Sequence of chain 1.B:
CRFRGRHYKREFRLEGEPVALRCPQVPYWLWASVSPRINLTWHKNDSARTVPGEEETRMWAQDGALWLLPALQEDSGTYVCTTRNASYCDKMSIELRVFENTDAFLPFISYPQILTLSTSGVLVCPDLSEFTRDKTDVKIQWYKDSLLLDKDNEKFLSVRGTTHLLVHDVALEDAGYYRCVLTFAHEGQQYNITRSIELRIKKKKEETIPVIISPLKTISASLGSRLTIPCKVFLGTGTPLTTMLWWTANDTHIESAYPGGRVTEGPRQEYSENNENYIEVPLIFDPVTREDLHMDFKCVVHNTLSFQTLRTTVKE

Binding-site contacts:
Ligand atom C2 contacts residue ASN102 of chain 1.B at 2.6 Å.
Ligand atom O5 contacts residue ASN102 of chain 1.B at 2.1 Å (h-bond).
Ligand atom C8 contacts residue TYR105 of chain 1.B at 4.1 Å (hydrophobic).
Ligand atom C3 contacts residue ASN102 of chain 1.B at 3.9 Å.
Ligand atom N2 contacts residue TYR105 of chain 1.B at 3.7 Å.
Ligand atom C6 contacts residue ASN102 of chain 1.B at 4.1 Å.
Ligand atom C5 contacts residue ASN102 of chain 1.B at 3.5 Å.
Ligand atom N2 contacts residue ASN102 of chain 1.B at 3.2 Å (h-bond).
Ligand atom C7 contacts residue ASN102 of chain 1.B at 4.3 Å.
Ligand atom O6 contacts residue SER104 of chain 1.B at 4.4 Å.
Ligand atom C1 contacts residue SER104 of chain 1.B at 4.3 Å.
Ligand atom C7 contacts residue TYR105 of chain 1.B at 4.2 Å (hydrophobic).
Ligand atom O5 contacts residue SER104 of chain 1.B at 4.1 Å.
Ligand atom C1 contacts residue ASN102 of chain 1.B at 1.4 Å.
Ligand atom C1 contacts residue TYR105 of chain 1.B at 4.5 Å (hydrophobic).
Ligand atom C4 contacts residue ASN102 of chain 1.B at 4.1 Å.

This protein binds this small molecule.
Small molecule (SMILES): CC(=O)N[C@@H]1[C@@H](O)[C@H](O)[C@@H](CO)O[C@H]1O